This protein binds this small molecule.
Small molecule (SMILES): Nc1ncnc2c1ncn2[C@@H]1O[C@H](CO[P](=O)(O)O[P](=O)(O)NP(=O)(O)O)[C@@H](O)[C@H]1O

Binding-site contacts:
Ligand atom N3 contacts residue GLN432 of chain 1.C at 3.4 Å (h-bond).
Ligand atom N3B contacts residue GLN172 of chain 1.C at 3.2 Å (h-bond).
Ligand atom C4' contacts residue GLN172 of chain 1.C at 3.6 Å.
Ligand atom PG contacts residue MG1 of chain 1.O at 3.3 Å.
Ligand atom C5' contacts residue GLN172 of chain 1.C at 3.4 Å.
Ligand atom N9 contacts residue GLN432 of chain 1.C at 3.3 Å (h-bond).
Ligand atom O3A contacts residue GLY174 of chain 1.C at 2.8 Å (h-bond).
Ligand atom C8 contacts residue SER177 of chain 1.C at 3.3 Å.
Ligand atom O2G contacts residue MG1 of chain 1.O at 2.2 Å.
Ligand atom N3B contacts residue MG1 of chain 1.O at 3.5 Å.
Ligand atom PG contacts residue GLN172 of chain 1.C at 3.7 Å.
Ligand atom C2' contacts residue GLN432 of chain 1.C at 3.4 Å.
Ligand atom N7 contacts residue GLN432 of chain 1.C at 3.7 Å.
Ligand atom PA contacts residue GLY174 of chain 1.C at 3.6 Å.
Ligand atom PA contacts residue SER177 of chain 1.C at 3.6 Å.
Ligand atom O5' contacts residue GLY174 of chain 1.C at 3.3 Å.
Ligand atom O3G contacts residue ARG171 of chain 1.C at 3.3 Å.
Ligand atom N6 contacts residue GLN430 of chain 1.C at 2.9 Å (h-bond).
Ligand atom O1B contacts residue GLN172 of chain 1.C at 3.3 Å (h-bond).
Ligand atom O3A contacts residue LYS175 of chain 1.C at 3.1 Å (salt-bridge).
Ligand atom O1B contacts residue LYS175 of chain 1.C at 3.0 Å (salt-bridge).
Ligand atom PB contacts residue LYS175 of chain 1.C at 3.5 Å.
Ligand atom O5' contacts residue SER177 of chain 1.C at 3.6 Å (h-bond).
Ligand atom O1B contacts residue THR173 of chain 1.C at 3.1 Å (h-bond).
Ligand atom C5 contacts residue GLN432 of chain 1.C at 3.5 Å.
Ligand atom O1B contacts residue GLY174 of chain 1.C at 3.4 Å (h-bond).
Ligand atom O1A contacts residue GLN172 of chain 1.C at 3.5 Å (h-bond).
Ligand atom O2B contacts residue MG1 of chain 1.O at 2.2 Å.
Ligand atom O2B contacts residue THR176 of chain 1.C at 2.9 Å (h-bond).
Ligand atom C8 contacts residue GLN432 of chain 1.C at 3.7 Å.
Ligand atom C4 contacts residue GLN432 of chain 1.C at 3.2 Å.
Ligand atom O2A contacts residue THR176 of chain 1.C at 3.4 Å (h-bond).
Ligand atom O2A contacts residue SER177 of chain 1.C at 2.6 Å (h-bond).
Ligand atom O2B contacts residue LYS175 of chain 1.C at 3.6 Å (salt-bridge).
Ligand atom O4' contacts residue PHE357 of chain 1.C at 3.1 Å.
Ligand atom O1G contacts residue GLN172 of chain 1.C at 2.9 Å (h-bond).
Ligand atom O2A contacts residue GLY174 of chain 1.C at 3.5 Å.
Ligand atom O2' contacts residue GLN432 of chain 1.C at 2.8 Å (h-bond).
Ligand atom PB contacts residue MG1 of chain 1.O at 3.4 Å.
Ligand atom O3G contacts residue GLN172 of chain 1.C at 2.9 Å (h-bond).

Sequence of chain 1.C:
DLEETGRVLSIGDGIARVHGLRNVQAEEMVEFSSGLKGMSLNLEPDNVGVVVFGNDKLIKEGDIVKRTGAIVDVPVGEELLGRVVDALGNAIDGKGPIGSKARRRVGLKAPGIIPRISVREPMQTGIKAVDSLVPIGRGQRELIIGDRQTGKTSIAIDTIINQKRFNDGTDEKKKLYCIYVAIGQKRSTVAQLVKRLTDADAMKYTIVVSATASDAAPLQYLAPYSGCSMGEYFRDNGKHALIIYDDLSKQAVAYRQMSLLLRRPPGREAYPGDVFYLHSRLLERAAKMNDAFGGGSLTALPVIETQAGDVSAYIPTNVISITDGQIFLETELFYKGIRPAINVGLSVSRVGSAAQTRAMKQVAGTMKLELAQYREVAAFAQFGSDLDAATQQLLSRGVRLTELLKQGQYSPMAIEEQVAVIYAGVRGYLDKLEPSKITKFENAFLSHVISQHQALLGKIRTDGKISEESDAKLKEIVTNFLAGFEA

Sequence of chain 1.F:
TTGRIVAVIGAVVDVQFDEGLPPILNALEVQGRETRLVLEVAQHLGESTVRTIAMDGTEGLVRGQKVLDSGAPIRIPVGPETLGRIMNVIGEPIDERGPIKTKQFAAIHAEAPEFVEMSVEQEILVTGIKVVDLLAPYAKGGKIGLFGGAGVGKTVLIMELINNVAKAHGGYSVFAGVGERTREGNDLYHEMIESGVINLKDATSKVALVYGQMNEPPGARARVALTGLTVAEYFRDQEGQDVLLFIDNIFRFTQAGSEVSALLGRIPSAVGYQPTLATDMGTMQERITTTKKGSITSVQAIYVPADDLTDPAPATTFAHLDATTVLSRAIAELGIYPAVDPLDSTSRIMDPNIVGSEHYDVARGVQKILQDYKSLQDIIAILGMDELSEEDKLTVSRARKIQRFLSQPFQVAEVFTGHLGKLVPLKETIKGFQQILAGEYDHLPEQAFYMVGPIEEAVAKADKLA